Sequence of chain 1.A:
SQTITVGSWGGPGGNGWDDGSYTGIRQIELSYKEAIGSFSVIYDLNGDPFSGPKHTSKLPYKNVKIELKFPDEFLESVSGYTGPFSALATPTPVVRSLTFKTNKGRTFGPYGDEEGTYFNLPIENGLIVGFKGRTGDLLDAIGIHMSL

A protein and the small-molecule ligand that binds it are described below.
Small molecule (SMILES): OC[C@H]1O[C@H](O[C@@H]2[C@H](O)[C@@H](OC[C@H]3O[C@H](O)[C@@H](O)[C@@H](O[C@H]4O[C@H](CO)[C@@H](O)[C@H](O)[C@@H]4O)[C@@H]3O)O[C@H](CO)[C@H]2O)[C@@H](O)[C@@H](O)[C@@H]1O

Binding-site contacts:
Ligand atom C3 contacts residue ASP138 of chain 1.A at 3.8 Å.
Ligand atom C1 contacts residue ALA90 of chain 1.A at 3.4 Å (hydrophobic).
Ligand atom O5 contacts residue ASP138 of chain 1.A at 3.1 Å (salt-bridge).
Ligand atom C5 contacts residue THR91 of chain 1.A at 3.8 Å.
Ligand atom C6 contacts residue LEU89 of chain 1.A at 3.8 Å (hydrophobic).
Ligand atom C1 contacts residue ASP138 of chain 1.A at 3.4 Å.
Ligand atom C2 contacts residue ALA90 of chain 1.A at 3.7 Å (hydrophobic).
Ligand atom C6 contacts residue ASP141 of chain 1.A at 2.9 Å.
Ligand atom O2 contacts residue GLY15 of chain 1.A at 3.7 Å.
Ligand atom O1 contacts residue ASP138 of chain 1.A at 3.4 Å (salt-bridge).
Ligand atom O2 contacts residue THR91 of chain 1.A at 2.8 Å (h-bond).
Ligand atom O4 contacts residue THR93 of chain 1.A at 3.2 Å (h-bond).
Ligand atom O6 contacts residue ALA90 of chain 1.A at 3.4 Å (h-bond).
Ligand atom O2 contacts residue ALA90 of chain 1.A at 2.9 Å (h-bond).
Ligand atom O4 contacts residue ASP141 of chain 1.A at 2.7 Å (salt-bridge).
Ligand atom O2 contacts residue LEU89 of chain 1.A at 3.8 Å.
Ligand atom O3 contacts residue GLY15 of chain 1.A at 3.1 Å (h-bond).
Ligand atom O1 contacts residue LEU89 of chain 1.A at 3.8 Å.
Ligand atom O3 contacts residue THR91 of chain 1.A at 3.6 Å.
Ligand atom O6 contacts residue LEU139 of chain 1.A at 2.9 Å (h-bond).
Ligand atom O6 contacts residue GLY137 of chain 1.A at 3.1 Å.
Ligand atom O2 contacts residue ASP138 of chain 1.A at 3.9 Å.
Ligand atom C4 contacts residue ASP141 of chain 1.A at 3.4 Å.
Ligand atom C6 contacts residue LEU139 of chain 1.A at 3.5 Å (hydrophobic).
Ligand atom C6 contacts residue ASP138 of chain 1.A at 3.6 Å.
Ligand atom C3 contacts residue GLY15 of chain 1.A at 3.9 Å.
Ligand atom O4 contacts residue THR91 of chain 1.A at 3.5 Å (h-bond).
Ligand atom O5 contacts residue GLY137 of chain 1.A at 3.9 Å.
Ligand atom C5 contacts residue ASP138 of chain 1.A at 3.9 Å.
Ligand atom C3 contacts residue THR91 of chain 1.A at 3.8 Å.
Ligand atom O6 contacts residue ASP138 of chain 1.A at 2.4 Å (salt-bridge).
Ligand atom C1 contacts residue LEU89 of chain 1.A at 3.7 Å (hydrophobic).
Ligand atom O5 contacts residue ALA90 of chain 1.A at 3.1 Å.
Ligand atom C4 contacts residue THR91 of chain 1.A at 4.0 Å.
Ligand atom C2 contacts residue LEU89 of chain 1.A at 3.4 Å (hydrophobic).
Ligand atom O6 contacts residue ASP141 of chain 1.A at 2.5 Å (salt-bridge).
Ligand atom O2 contacts residue GLY137 of chain 1.A at 3.1 Å.
Ligand atom C5 contacts residue ASP141 of chain 1.A at 3.7 Å.
Ligand atom C4 contacts residue GLY15 of chain 1.A at 3.7 Å.
Ligand atom O4 contacts residue GLY15 of chain 1.A at 3.8 Å.